Binding-site contacts:
Ligand atom C7 contacts residue ASN66 of chain 1.B at 4.1 Å.
Ligand atom C3 contacts residue LYS41 of chain 1.B at 3.6 Å.
Ligand atom O7 contacts residue ASN66 of chain 1.B at 4.4 Å.
Ligand atom C3 contacts residue ASN66 of chain 1.B at 3.8 Å.
Ligand atom C4 contacts residue ASN66 of chain 1.B at 4.2 Å.
Ligand atom C1 contacts residue ASN66 of chain 1.B at 1.5 Å.
Ligand atom O5 contacts residue ASN66 of chain 1.B at 2.4 Å (h-bond).
Ligand atom C5 contacts residue LYS41 of chain 1.B at 4.0 Å.
Ligand atom C6 contacts residue GLY63 of chain 1.B at 4.2 Å.
Ligand atom C2 contacts residue ASN66 of chain 1.B at 2.5 Å.
Ligand atom N2 contacts residue ASN66 of chain 1.B at 3.0 Å (h-bond).
Ligand atom C6 contacts residue GLN65 of chain 1.B at 3.7 Å.
Ligand atom O6 contacts residue GLN65 of chain 1.B at 4.0 Å.
Ligand atom C5 contacts residue GLY63 of chain 1.B at 4.5 Å.
Ligand atom O5 contacts residue LYS41 of chain 1.B at 4.4 Å.
Ligand atom O4 contacts residue LYS41 of chain 1.B at 4.2 Å.
Ligand atom C8 contacts residue TYR42 of chain 1.B at 4.3 Å (hydrophobic).
Ligand atom C1 contacts residue LYS41 of chain 1.B at 3.6 Å.
Ligand atom O3 contacts residue LYS41 of chain 1.B at 4.4 Å.
Ligand atom C5 contacts residue ASN66 of chain 1.B at 3.7 Å.
Ligand atom C2 contacts residue LYS41 of chain 1.B at 4.2 Å.
Ligand atom C8 contacts residue LYS41 of chain 1.B at 3.5 Å.
Ligand atom C7 contacts residue LYS41 of chain 1.B at 4.5 Å.
Ligand atom C6 contacts residue ASN66 of chain 1.B at 4.3 Å.
Ligand atom N2 contacts residue LYS41 of chain 1.B at 3.9 Å.
Ligand atom C4 contacts residue LYS41 of chain 1.B at 4.2 Å.

The protein below binds the small molecule below.
Small molecule (SMILES): CC(=O)N[C@@H]1[C@@H](O)[C@H](O)[C@@H](CO)O[C@H]1O

Sequence of chain 1.B:
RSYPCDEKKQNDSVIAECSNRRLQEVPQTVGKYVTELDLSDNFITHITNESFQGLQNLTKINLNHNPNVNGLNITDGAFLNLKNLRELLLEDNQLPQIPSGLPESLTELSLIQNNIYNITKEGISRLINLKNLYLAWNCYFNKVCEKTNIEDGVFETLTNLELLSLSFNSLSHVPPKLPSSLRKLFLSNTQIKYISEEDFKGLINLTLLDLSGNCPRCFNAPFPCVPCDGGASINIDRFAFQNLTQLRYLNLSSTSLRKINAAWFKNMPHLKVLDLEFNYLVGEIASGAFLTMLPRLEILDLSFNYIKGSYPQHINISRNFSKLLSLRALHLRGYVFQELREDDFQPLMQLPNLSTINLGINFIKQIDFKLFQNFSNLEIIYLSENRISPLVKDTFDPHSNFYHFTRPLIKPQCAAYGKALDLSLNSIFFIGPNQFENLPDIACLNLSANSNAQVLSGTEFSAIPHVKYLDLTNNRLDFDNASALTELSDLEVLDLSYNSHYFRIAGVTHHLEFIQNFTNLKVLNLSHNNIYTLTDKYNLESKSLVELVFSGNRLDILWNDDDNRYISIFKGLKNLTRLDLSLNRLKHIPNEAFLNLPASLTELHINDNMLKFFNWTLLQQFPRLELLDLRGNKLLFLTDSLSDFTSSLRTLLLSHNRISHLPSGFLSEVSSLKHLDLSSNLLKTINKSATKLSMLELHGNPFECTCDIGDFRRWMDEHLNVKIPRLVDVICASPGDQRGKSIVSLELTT